Sequence of chain 1.A:
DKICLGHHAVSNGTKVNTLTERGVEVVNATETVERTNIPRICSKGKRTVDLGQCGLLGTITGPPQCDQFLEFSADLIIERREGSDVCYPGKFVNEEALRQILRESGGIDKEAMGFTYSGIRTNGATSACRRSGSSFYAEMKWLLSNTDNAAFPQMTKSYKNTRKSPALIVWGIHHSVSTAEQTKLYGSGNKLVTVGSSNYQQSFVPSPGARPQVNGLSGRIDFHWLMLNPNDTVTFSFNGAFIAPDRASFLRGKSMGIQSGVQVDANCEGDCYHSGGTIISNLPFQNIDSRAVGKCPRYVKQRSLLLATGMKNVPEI

The small molecule below binds the protein below.
Small molecule (SMILES): CC(=O)N[C@@H]1[C@@H](O)[C@H](O)[C@@H](CO)O[C@H]1O

Binding-site contacts:
Ligand atom C1 contacts residue ASN28 of chain 1.A at 1.5 Å.
Ligand atom O7 contacts residue ASN28 of chain 1.A at 3.5 Å (h-bond).
Ligand atom O5 contacts residue THR309 of chain 1.A at 4.3 Å.
Ligand atom C7 contacts residue ASN28 of chain 1.A at 3.5 Å.
Ligand atom C2 contacts residue ASN28 of chain 1.A at 2.5 Å.
Ligand atom O6 contacts residue ALA29 of chain 1.A at 2.9 Å (h-bond).
Ligand atom C6 contacts residue THR30 of chain 1.A at 3.2 Å.
Ligand atom C5 contacts residue ALA29 of chain 1.A at 4.4 Å (hydrophobic).
Ligand atom O6 contacts residue THR30 of chain 1.A at 3.1 Å (h-bond).
Ligand atom O5 contacts residue ASN28 of chain 1.A at 2.4 Å (h-bond).
Ligand atom C4 contacts residue ASN28 of chain 1.A at 4.3 Å.
Ligand atom C5 contacts residue ASN28 of chain 1.A at 3.7 Å.
Ligand atom N2 contacts residue ASN28 of chain 1.A at 3.1 Å (h-bond).
Ligand atom C3 contacts residue ASN28 of chain 1.A at 3.9 Å.
Ligand atom O5 contacts residue ALA29 of chain 1.A at 3.7 Å.
Ligand atom C6 contacts residue ALA29 of chain 1.A at 3.9 Å (hydrophobic).